Binding-site contacts:
Ligand atom PG contacts residue MG1 of chain 1.K at 3.4 Å.
Ligand atom N3 contacts residue ARG362 of chain 1.B at 3.6 Å.
Ligand atom O2G contacts residue MG1 of chain 1.K at 2.1 Å.
Ligand atom O1A contacts residue GLY174 of chain 1.B at 3.2 Å.
Ligand atom PA contacts residue GLY174 of chain 1.B at 3.4 Å.
Ligand atom N1 contacts residue ARG362 of chain 1.B at 3.5 Å.
Ligand atom N7 contacts residue SER177 of chain 1.B at 3.4 Å (h-bond).
Ligand atom O2B contacts residue MG1 of chain 1.K at 2.1 Å.
Ligand atom O5' contacts residue GLY174 of chain 1.B at 3.2 Å.
Ligand atom O1B contacts residue THR173 of chain 1.B at 3.2 Å (h-bond).
Ligand atom N1 contacts residue GLN430 of chain 1.B at 3.2 Å (h-bond).
Ligand atom C2' contacts residue GLN432 of chain 1.B at 3.3 Å.
Ligand atom N9 contacts residue GLN432 of chain 1.B at 3.8 Å.
Ligand atom O2' contacts residue GLN432 of chain 1.B at 3.4 Å (h-bond).
Ligand atom PB contacts residue MG1 of chain 1.K at 3.5 Å.
Ligand atom O2B contacts residue THR176 of chain 1.B at 3.1 Å (h-bond).
Ligand atom PB contacts residue GLY174 of chain 1.B at 3.7 Å.
Ligand atom O1B contacts residue LYS175 of chain 1.B at 2.8 Å (salt-bridge).
Ligand atom O1A contacts residue THR176 of chain 1.B at 3.6 Å.
Ligand atom C5' contacts residue PHE357 of chain 1.B at 3.6 Å (hydrophobic).
Ligand atom C4 contacts residue GLN432 of chain 1.B at 3.7 Å.
Ligand atom N3B contacts residue GLN172 of chain 1.B at 3.1 Å (h-bond).
Ligand atom C6 contacts residue ARG362 of chain 1.B at 3.7 Å.
Ligand atom O2' contacts residue ASP363 of chain 1.E at 3.1 Å (salt-bridge).
Ligand atom N6 contacts residue PRO363 of chain 1.B at 3.5 Å (h-bond).
Ligand atom O1B contacts residue GLY174 of chain 1.B at 3.0 Å (h-bond).
Ligand atom O4' contacts residue PHE357 of chain 1.B at 3.1 Å.
Ligand atom O1A contacts residue SER177 of chain 1.B at 3.0 Å (h-bond).
Ligand atom O1G contacts residue GLN172 of chain 1.B at 3.3 Å (h-bond).
Ligand atom PB contacts residue LYS175 of chain 1.B at 3.7 Å.
Ligand atom C4' contacts residue PHE357 of chain 1.B at 3.6 Å (hydrophobic).
Ligand atom O3A contacts residue GLY174 of chain 1.B at 2.9 Å (h-bond).
Ligand atom O3A contacts residue LYS175 of chain 1.B at 3.7 Å.
Ligand atom O1G contacts residue ARG171 of chain 1.B at 3.6 Å.
Ligand atom C5' contacts residue GLN172 of chain 1.B at 3.7 Å.
Ligand atom C8 contacts residue SER177 of chain 1.B at 3.1 Å.
Ligand atom N3 contacts residue GLN432 of chain 1.B at 3.7 Å.
Ligand atom O3G contacts residue GLN172 of chain 1.B at 3.1 Å (h-bond).
Ligand atom N6 contacts residue GLN430 of chain 1.B at 3.4 Å (h-bond).
Ligand atom O1G contacts residue LYS175 of chain 1.B at 3.7 Å.

Sequence of chain 1.B:
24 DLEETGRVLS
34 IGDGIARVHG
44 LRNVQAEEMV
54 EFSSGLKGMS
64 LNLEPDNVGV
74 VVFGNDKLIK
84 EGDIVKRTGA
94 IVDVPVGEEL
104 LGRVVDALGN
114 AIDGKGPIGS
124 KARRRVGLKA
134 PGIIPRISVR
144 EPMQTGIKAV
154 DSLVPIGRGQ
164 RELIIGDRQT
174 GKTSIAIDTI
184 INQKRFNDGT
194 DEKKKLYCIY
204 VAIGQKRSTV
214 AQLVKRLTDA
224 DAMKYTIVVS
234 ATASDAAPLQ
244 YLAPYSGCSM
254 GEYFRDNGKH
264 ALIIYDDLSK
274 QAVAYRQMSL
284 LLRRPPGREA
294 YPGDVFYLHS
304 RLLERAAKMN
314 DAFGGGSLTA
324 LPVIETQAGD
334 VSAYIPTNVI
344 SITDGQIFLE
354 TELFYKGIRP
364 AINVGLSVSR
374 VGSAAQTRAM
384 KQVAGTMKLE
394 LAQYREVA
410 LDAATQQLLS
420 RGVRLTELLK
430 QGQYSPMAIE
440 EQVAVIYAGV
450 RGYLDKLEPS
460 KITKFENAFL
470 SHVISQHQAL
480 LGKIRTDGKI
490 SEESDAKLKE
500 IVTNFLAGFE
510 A

Sequence of chain 1.E:
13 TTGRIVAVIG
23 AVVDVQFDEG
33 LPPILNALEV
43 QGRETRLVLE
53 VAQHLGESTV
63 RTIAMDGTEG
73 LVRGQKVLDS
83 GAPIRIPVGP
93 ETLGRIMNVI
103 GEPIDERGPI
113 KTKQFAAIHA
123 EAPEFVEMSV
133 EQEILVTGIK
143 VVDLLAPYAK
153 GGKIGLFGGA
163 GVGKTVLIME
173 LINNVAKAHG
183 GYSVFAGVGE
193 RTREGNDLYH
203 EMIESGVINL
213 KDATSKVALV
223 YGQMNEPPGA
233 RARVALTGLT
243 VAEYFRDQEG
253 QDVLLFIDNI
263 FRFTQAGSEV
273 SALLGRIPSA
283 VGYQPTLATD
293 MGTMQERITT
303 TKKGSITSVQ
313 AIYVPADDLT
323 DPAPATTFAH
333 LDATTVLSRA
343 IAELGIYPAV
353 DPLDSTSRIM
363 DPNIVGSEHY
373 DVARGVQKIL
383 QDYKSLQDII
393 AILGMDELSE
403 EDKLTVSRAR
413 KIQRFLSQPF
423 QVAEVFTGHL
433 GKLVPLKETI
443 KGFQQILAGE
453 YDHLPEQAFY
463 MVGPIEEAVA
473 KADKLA

The small molecule below binds the protein below.
Small molecule (SMILES): Nc1ncnc2c1ncn2[C@@H]1O[C@H](CO[P](=O)(O)O[P](=O)(O)NP(=O)(O)O)[C@@H](O)[C@H]1O